Binding-site contacts:
Ligand atom O5 contacts residue ASN154 of chain 14.C at 2.3 Å (h-bond).
Ligand atom O6 contacts residue SER157 of chain 14.C at 4.4 Å.
Ligand atom O5 contacts residue SER157 of chain 14.C at 3.5 Å (h-bond).
Ligand atom C4 contacts residue ASN154 of chain 14.C at 4.2 Å.
Ligand atom N2 contacts residue ASN154 of chain 14.C at 3.1 Å (h-bond).
Ligand atom O5 contacts residue SER156 of chain 14.C at 4.3 Å.
Ligand atom C5 contacts residue SER157 of chain 14.C at 4.3 Å.
Ligand atom C6 contacts residue SER157 of chain 14.C at 4.1 Å.
Ligand atom C5 contacts residue ASN154 of chain 14.C at 3.6 Å.
Ligand atom O7 contacts residue ASN154 of chain 14.C at 3.8 Å.
Ligand atom C5 contacts residue SER156 of chain 14.C at 4.4 Å.
Ligand atom C1 contacts residue ASN154 of chain 14.C at 1.4 Å.
Ligand atom C2 contacts residue ASN154 of chain 14.C at 2.5 Å.
Ligand atom C7 contacts residue ASN154 of chain 14.C at 3.4 Å.
Ligand atom C1 contacts residue SER157 of chain 14.C at 4.2 Å.
Ligand atom C1 contacts residue SER156 of chain 14.C at 4.1 Å.
Ligand atom C3 contacts residue ASN154 of chain 14.C at 3.9 Å.
Ligand atom C8 contacts residue ASN154 of chain 14.C at 3.8 Å.

A protein and the small-molecule ligand that binds it are described below.
Small molecule (SMILES): CC(=O)N[C@@H]1[C@@H](O)[C@H](O)[C@@H](CO)O[C@H]1O

Sequence of chain 14.C:
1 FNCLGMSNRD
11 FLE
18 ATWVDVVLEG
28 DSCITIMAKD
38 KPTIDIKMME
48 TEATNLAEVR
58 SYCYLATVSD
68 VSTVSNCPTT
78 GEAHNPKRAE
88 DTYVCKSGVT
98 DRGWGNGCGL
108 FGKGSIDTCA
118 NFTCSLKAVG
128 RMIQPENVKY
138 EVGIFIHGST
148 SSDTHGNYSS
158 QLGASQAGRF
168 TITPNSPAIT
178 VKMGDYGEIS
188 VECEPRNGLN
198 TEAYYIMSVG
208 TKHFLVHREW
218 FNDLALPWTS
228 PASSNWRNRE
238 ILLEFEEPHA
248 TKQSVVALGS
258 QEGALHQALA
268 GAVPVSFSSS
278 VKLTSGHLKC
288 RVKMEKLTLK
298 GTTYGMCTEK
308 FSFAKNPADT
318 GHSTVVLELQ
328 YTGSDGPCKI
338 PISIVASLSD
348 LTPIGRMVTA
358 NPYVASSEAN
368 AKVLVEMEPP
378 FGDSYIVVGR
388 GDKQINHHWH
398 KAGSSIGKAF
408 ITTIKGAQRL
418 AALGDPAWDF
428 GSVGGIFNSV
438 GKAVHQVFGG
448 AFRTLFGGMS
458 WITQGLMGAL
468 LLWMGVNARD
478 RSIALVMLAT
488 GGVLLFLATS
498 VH